Sequence of chain 1.C:
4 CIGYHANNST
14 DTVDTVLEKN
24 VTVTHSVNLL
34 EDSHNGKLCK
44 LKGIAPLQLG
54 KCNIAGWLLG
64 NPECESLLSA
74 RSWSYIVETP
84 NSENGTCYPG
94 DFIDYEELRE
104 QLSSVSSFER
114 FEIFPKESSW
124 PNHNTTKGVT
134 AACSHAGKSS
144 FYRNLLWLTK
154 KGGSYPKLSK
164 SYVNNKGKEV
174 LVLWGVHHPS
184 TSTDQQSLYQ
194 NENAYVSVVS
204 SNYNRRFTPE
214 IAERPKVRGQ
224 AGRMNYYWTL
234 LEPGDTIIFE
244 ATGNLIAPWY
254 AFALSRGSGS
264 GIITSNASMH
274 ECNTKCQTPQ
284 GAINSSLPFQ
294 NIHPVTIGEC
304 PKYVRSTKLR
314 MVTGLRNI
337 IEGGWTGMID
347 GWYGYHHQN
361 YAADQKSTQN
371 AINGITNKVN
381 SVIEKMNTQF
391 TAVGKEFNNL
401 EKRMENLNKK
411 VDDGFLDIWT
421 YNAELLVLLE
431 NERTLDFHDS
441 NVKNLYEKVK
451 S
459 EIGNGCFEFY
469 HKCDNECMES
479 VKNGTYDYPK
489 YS

This small molecule binds to this protein.
Small molecule (SMILES): CC(=O)N[C@H]1[C@H](O[C@H]2[C@H](O)[C@@H](NC(C)=O)CO[C@@H]2CO)O[C@H](CO)[C@@H](O[C@@H]2O[C@H](CO)[C@@H](O)[C@H](O[C@H]3O[C@H](CO)[C@@H](O)[C@H](O)[C@@H]3O)[C@@H]2O)[C@@H]1O

Binding-site contacts:
Ligand atom C1 contacts residue ASN87 of chain 1.C at 1.4 Å.
Ligand atom N2 contacts residue ARG221 of chain 1.C at 4.1 Å.
Ligand atom C1 contacts residue GLU86 of chain 1.C at 4.2 Å.
Ligand atom C6 contacts residue GLU86 of chain 1.C at 3.0 Å.
Ligand atom C3 contacts residue ASN87 of chain 1.C at 3.8 Å.
Ligand atom C8 contacts residue CYS90 of chain 1.C at 3.7 Å (hydrophobic).
Ligand atom C2 contacts residue ARG221 of chain 1.C at 4.1 Å.
Ligand atom C5 contacts residue ASN87 of chain 1.C at 3.6 Å.
Ligand atom O6 contacts residue GLU86 of chain 1.C at 3.5 Å (salt-bridge).
Ligand atom C8 contacts residue ALA135 of chain 1.C at 4.1 Å (hydrophobic).
Ligand atom C4 contacts residue GLU86 of chain 1.C at 3.5 Å.
Ligand atom C8 contacts residue GLU66 of chain 1.C at 3.8 Å.
Ligand atom C1 contacts residue GLU66 of chain 1.C at 4.2 Å.
Ligand atom C8 contacts residue PRO65 of chain 1.C at 4.1 Å (hydrophobic).
Ligand atom O5 contacts residue GLU86 of chain 1.C at 3.1 Å (salt-bridge).
Ligand atom O7 contacts residue ASN87 of chain 1.C at 3.6 Å (h-bond).
Ligand atom O7 contacts residue ALA135 of chain 1.C at 4.3 Å.
Ligand atom C7 contacts residue CYS90 of chain 1.C at 3.9 Å (hydrophobic).
Ligand atom O5 contacts residue ARG221 of chain 1.C at 3.9 Å.
Ligand atom N2 contacts residue ASN87 of chain 1.C at 2.9 Å (h-bond).
Ligand atom C7 contacts residue ALA135 of chain 1.C at 4.3 Å (hydrophobic).
Ligand atom C7 contacts residue ASN64 of chain 1.C at 4.0 Å.
Ligand atom O7 contacts residue CYS90 of chain 1.C at 3.3 Å.
Ligand atom O7 contacts residue ARG221 of chain 1.C at 3.3 Å (salt-bridge).
Ligand atom C7 contacts residue ARG221 of chain 1.C at 3.7 Å.
Ligand atom C5 contacts residue GLU86 of chain 1.C at 3.4 Å.
Ligand atom C8 contacts residue ASN64 of chain 1.C at 3.6 Å.
Ligand atom C6 contacts residue ARG221 of chain 1.C at 3.8 Å.
Ligand atom C4 contacts residue ASN87 of chain 1.C at 4.2 Å.
Ligand atom C3 contacts residue ARG221 of chain 1.C at 4.1 Å.
Ligand atom C7 contacts residue ASN87 of chain 1.C at 3.5 Å.
Ligand atom C2 contacts residue ASN87 of chain 1.C at 2.4 Å.
Ligand atom O5 contacts residue ASN87 of chain 1.C at 2.4 Å (h-bond).
Ligand atom O3 contacts residue ARG221 of chain 1.C at 3.0 Å (salt-bridge).
Ligand atom O7 contacts residue ASN64 of chain 1.C at 4.0 Å.
Ligand atom C8 contacts residue CYS136 of chain 1.C at 4.2 Å (hydrophobic).
Ligand atom N2 contacts residue GLU66 of chain 1.C at 3.6 Å.
Ligand atom C5 contacts residue ARG221 of chain 1.C at 4.1 Å.
Ligand atom C8 contacts residue SER137 of chain 1.C at 4.2 Å.
Ligand atom C7 contacts residue GLU66 of chain 1.C at 4.1 Å.